Binding-site contacts:
Ligand atom O4 contacts residue GLN233 of chain 1.A at 2.6 Å (h-bond).
Ligand atom O5 contacts residue ARG207 of chain 1.A at 3.3 Å (salt-bridge).
Ligand atom O3 contacts residue ASN192 of chain 1.A at 3.6 Å.
Ligand atom C6 contacts residue VAL231 of chain 1.A at 4.0 Å (hydrophobic).
Ligand atom C4 contacts residue CYS187 of chain 1.A at 3.9 Å (hydrophobic).
Ligand atom O5 contacts residue THR241 of chain 1.A at 3.5 Å (h-bond).
Ligand atom C4 contacts residue THR241 of chain 1.A at 3.7 Å.
Ligand atom C8 contacts residue GLY190 of chain 1.A at 3.5 Å.
Ligand atom O2 contacts residue ASN192 of chain 1.A at 2.8 Å (h-bond).
Ligand atom C5 contacts residue THR241 of chain 1.A at 3.7 Å.
Ligand atom C2 contacts residue ARG207 of chain 1.A at 3.7 Å.
Ligand atom O4 contacts residue ALA239 of chain 1.A at 3.0 Å (h-bond).
Ligand atom O4 contacts residue THR241 of chain 1.A at 2.6 Å (h-bond).
Ligand atom C2 contacts residue ASN192 of chain 1.A at 3.5 Å.
Ligand atom O4 contacts residue ASP205 of chain 1.A at 3.8 Å.
Ligand atom C1 contacts residue ARG207 of chain 1.A at 3.6 Å.
Ligand atom C6 contacts residue ARG207 of chain 1.A at 3.6 Å.
Ligand atom O4 contacts residue ALA238 of chain 1.A at 3.5 Å.
Ligand atom O3 contacts residue GLY189 of chain 1.A at 2.7 Å (h-bond).
Ligand atom O3 contacts residue SER188 of chain 1.A at 3.4 Å.
Ligand atom O3 contacts residue ALA238 of chain 1.A at 4.0 Å.
Ligand atom C5 contacts residue GLN233 of chain 1.A at 3.8 Å.
Ligand atom C3 contacts residue GLY189 of chain 1.A at 3.5 Å.
Ligand atom O4 contacts residue ALA238 of chain 1.A at 4.0 Å.
Ligand atom C4 contacts residue GLN233 of chain 1.A at 3.5 Å.
Ligand atom O3 contacts residue ARG207 of chain 1.A at 3.6 Å (salt-bridge).
Ligand atom O5 contacts residue GLN233 of chain 1.A at 3.2 Å (h-bond).
Ligand atom O4 contacts residue TYR240 of chain 1.A at 3.9 Å.
Ligand atom C6 contacts residue GLN233 of chain 1.A at 3.2 Å.
Ligand atom C6 contacts residue ASP205 of chain 1.A at 3.9 Å.
Ligand atom O3 contacts residue CYS187 of chain 1.A at 3.8 Å.
Ligand atom O6 contacts residue SER237 of chain 1.A at 3.9 Å.
Ligand atom O2 contacts residue GLY189 of chain 1.A at 3.8 Å.
Ligand atom C6 contacts residue THR241 of chain 1.A at 3.3 Å.
Ligand atom O4 contacts residue CYS187 of chain 1.A at 2.9 Å (h-bond).
Ligand atom C1 contacts residue ALA239 of chain 1.A at 3.9 Å (hydrophobic).
Ligand atom O3 contacts residue ALA239 of chain 1.A at 3.6 Å.
Ligand atom O6 contacts residue GLN233 of chain 1.A at 3.1 Å (h-bond).
Ligand atom O5 contacts residue ALA239 of chain 1.A at 3.3 Å.
Ligand atom O3 contacts residue SER237 of chain 1.A at 4.0 Å.

Sequence of chain 1.A:
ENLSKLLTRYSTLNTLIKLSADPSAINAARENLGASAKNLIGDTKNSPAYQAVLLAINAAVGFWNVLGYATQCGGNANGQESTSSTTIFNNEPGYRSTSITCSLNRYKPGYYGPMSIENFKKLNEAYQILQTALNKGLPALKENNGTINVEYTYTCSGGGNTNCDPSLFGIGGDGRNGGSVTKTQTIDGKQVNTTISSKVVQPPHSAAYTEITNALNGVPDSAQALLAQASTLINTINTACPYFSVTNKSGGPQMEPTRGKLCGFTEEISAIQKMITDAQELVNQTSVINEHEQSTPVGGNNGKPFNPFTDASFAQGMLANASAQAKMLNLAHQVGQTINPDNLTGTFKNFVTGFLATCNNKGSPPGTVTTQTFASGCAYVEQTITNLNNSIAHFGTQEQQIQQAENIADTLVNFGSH

This small molecule binds to this protein.
Small molecule (SMILES): CC(=O)N[C@H]1[C@H](O[C@H]2[C@@H](O)[C@@H](CO)O[C@@H](O[C@H]3[C@H](O)[C@@H](O)[C@@H](O)O[C@@H]3CO)[C@@H]2O)O[C@H](CO)[C@@H](O[C@@H]2O[C@@H](C)[C@@H](O)[C@@H](O)[C@@H]2O)[C@@H]1O[C@@H]1O[C@H](CO)[C@H](O)[C@H](O)[C@H]1O[C@@H]1O[C@@H](C)[C@@H](O)[C@@H](O)[C@@H]1O